Binding-site contacts:
Ligand atom C6 contacts residue YF41 of chain 4.M at 3.5 Å.
Ligand atom O3B contacts residue ASN567 of chain 4.A at 3.0 Å (h-bond).
Ligand atom C5 contacts residue MET572 of chain 4.A at 3.3 Å (hydrophobic).
Ligand atom O2B contacts residue ASN567 of chain 4.A at 3.7 Å.
Ligand atom O7 contacts residue GLU569 of chain 4.A at 3.7 Å.
Ligand atom PB contacts residue MG1 of chain 4.D at 3.3 Å.
Ligand atom PB contacts residue GLY571 of chain 4.A at 3.5 Å.
Ligand atom O1B contacts residue GLN489 of chain 4.A at 2.8 Å (h-bond).
Ligand atom O3A contacts residue MG1 of chain 4.D at 3.3 Å.
Ligand atom O3B contacts residue MG1 of chain 4.D at 2.1 Å.
Ligand atom O3B contacts residue GLY571 of chain 4.A at 2.7 Å (h-bond).
Ligand atom C6 contacts residue VAL487 of chain 4.A at 2.9 Å (hydrophobic).
Ligand atom O1A contacts residue MG1 of chain 4.D at 2.1 Å.
Ligand atom O7 contacts residue GLN570 of chain 4.A at 3.3 Å.
Ligand atom O2A contacts residue SER542 of chain 4.A at 2.8 Å (h-bond).
Ligand atom C7 contacts residue MET515 of chain 4.A at 3.7 Å (hydrophobic).
Ligand atom C6 contacts residue MET515 of chain 4.A at 3.6 Å (hydrophobic).
Ligand atom O2A contacts residue VAL487 of chain 4.A at 3.6 Å.
Ligand atom PB contacts residue GLN489 of chain 4.A at 3.7 Å.
Ligand atom O1A contacts residue ALA541 of chain 4.A at 2.8 Å (h-bond).
Ligand atom C5 contacts residue YF41 of chain 4.M at 3.4 Å.
Ligand atom PA contacts residue ALA541 of chain 4.A at 3.6 Å.
Ligand atom O1B contacts residue MET572 of chain 4.A at 3.0 Å (h-bond).
Ligand atom O2A contacts residue ALA541 of chain 4.A at 3.5 Å (h-bond).
Ligand atom O2B contacts residue GLN489 of chain 4.A at 3.6 Å.
Ligand atom O1B contacts residue GLY488 of chain 4.A at 3.5 Å.
Ligand atom O7 contacts residue ALA541 of chain 4.A at 3.1 Å.
Ligand atom O7 contacts residue MG1 of chain 4.D at 3.6 Å.
Ligand atom O3A contacts residue HIS490 of chain 4.A at 3.2 Å.
Ligand atom O1A contacts residue GLY539 of chain 4.A at 3.4 Å.
Ligand atom O2A contacts residue GLY539 of chain 4.A at 3.6 Å.
Ligand atom PA contacts residue MG1 of chain 4.D at 3.1 Å.
Ligand atom O3B contacts residue GLU569 of chain 4.A at 3.0 Å (salt-bridge).
Ligand atom O1A contacts residue GLU569 of chain 4.A at 3.3 Å (salt-bridge).
Ligand atom O1A contacts residue ASP540 of chain 4.A at 2.8 Å (salt-bridge).
Ligand atom C7 contacts residue GLN570 of chain 4.A at 3.4 Å.
Ligand atom C5 contacts residue GLY488 of chain 4.A at 3.3 Å.
Ligand atom C5 contacts residue VAL487 of chain 4.A at 3.1 Å (hydrophobic).
Ligand atom O2B contacts residue HIS490 of chain 4.A at 3.1 Å.
Ligand atom O1B contacts residue GLY571 of chain 4.A at 3.2 Å.

Sequence of chain 4.A:
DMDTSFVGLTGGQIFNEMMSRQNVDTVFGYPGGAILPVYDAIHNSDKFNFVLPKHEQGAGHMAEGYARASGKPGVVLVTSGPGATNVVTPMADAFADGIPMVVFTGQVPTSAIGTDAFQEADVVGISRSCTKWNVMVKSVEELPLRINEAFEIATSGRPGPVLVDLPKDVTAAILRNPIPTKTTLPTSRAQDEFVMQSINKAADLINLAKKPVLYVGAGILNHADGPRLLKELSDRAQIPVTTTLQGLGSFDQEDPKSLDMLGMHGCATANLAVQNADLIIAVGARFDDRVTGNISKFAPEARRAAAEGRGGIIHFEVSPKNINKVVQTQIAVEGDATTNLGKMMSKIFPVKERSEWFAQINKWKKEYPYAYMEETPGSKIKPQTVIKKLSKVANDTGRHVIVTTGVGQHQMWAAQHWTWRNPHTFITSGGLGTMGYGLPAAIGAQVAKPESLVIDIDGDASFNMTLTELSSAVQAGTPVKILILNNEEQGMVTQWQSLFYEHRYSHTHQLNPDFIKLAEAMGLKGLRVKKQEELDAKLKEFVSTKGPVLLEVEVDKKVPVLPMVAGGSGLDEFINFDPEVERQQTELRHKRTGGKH

The protein below binds the small molecule below.
Small molecule (SMILES): CCCO[P](=O)(O)OP(=O)(O)O